Sequence of chain 1.U:
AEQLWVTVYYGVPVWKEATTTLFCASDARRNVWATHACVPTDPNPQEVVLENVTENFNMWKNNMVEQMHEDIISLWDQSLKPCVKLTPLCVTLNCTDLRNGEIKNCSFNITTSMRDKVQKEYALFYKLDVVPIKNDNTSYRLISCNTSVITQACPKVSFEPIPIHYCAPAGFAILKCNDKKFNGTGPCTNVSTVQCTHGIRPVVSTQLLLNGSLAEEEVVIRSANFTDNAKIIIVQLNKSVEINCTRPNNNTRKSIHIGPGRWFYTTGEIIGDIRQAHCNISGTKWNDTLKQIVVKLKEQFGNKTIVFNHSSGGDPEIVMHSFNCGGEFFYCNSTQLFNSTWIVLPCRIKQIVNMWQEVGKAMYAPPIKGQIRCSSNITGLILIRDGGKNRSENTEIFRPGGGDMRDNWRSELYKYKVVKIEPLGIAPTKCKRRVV

Binding-site contacts:
Ligand atom O6 contacts residue ALA88 of chain 1.W at 3.5 Å.
Ligand atom O5 contacts residue ASN250 of chain 1.U at 2.3 Å (h-bond).
Ligand atom O7 contacts residue ARG91 of chain 1.W at 4.0 Å.
Ligand atom C5 contacts residue ASN238 of chain 1.U at 4.4 Å.
Ligand atom C8 contacts residue ASN93 of chain 1.W at 3.4 Å.
Ligand atom C8 contacts residue GLY72 of chain 1.W at 4.5 Å.
Ligand atom O5 contacts residue ASN238 of chain 1.U at 3.4 Å.
Ligand atom O3 contacts residue ARG104 of chain 1.W at 3.5 Å (salt-bridge).
Ligand atom C8 contacts residue ARG91 of chain 1.W at 3.7 Å.
Ligand atom N2 contacts residue HIS73 of chain 1.W at 4.1 Å.
Ligand atom C2 contacts residue ASN250 of chain 1.U at 2.4 Å.
Ligand atom C6 contacts residue ASN250 of chain 1.U at 4.5 Å.
Ligand atom O4 contacts residue ARG104 of chain 1.W at 4.5 Å.
Ligand atom C5 contacts residue ASN250 of chain 1.U at 3.6 Å.
Ligand atom O6 contacts residue ASN238 of chain 1.U at 3.2 Å (h-bond).
Ligand atom C6 contacts residue ASN238 of chain 1.U at 3.5 Å.
Ligand atom C4 contacts residue ASN250 of chain 1.U at 4.2 Å.
Ligand atom C8 contacts residue VAL90 of chain 1.U at 4.4 Å (hydrophobic).
Ligand atom C1 contacts residue HIS73 of chain 1.W at 4.0 Å.
Ligand atom C7 contacts residue ARG91 of chain 1.W at 4.0 Å.
Ligand atom O7 contacts residue GLN75 of chain 1.W at 4.2 Å.
Ligand atom C7 contacts residue ASN250 of chain 1.U at 3.5 Å.
Ligand atom N2 contacts residue ASN250 of chain 1.U at 2.9 Å (h-bond).
Ligand atom C8 contacts residue HIS73 of chain 1.W at 4.3 Å.
Ligand atom O7 contacts residue ASN250 of chain 1.U at 3.6 Å (h-bond).
Ligand atom C1 contacts residue ASN238 of chain 1.U at 4.3 Å.
Ligand atom C3 contacts residue ASN250 of chain 1.U at 3.8 Å.
Ligand atom C8 contacts residue GLU88 of chain 1.U at 4.2 Å.
Ligand atom C1 contacts residue ASN250 of chain 1.U at 1.4 Å.
Ligand atom C6 contacts residue GLU88 of chain 1.U at 4.1 Å.

Sequence of chain 1.W:
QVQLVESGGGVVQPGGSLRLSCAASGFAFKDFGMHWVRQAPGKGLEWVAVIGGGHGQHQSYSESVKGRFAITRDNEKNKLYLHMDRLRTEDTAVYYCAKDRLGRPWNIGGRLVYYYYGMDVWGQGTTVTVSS

A protein and the small-molecule ligand that binds it are described below.
Small molecule (SMILES): CC(=O)N[C@H]1[C@H](O[C@H]2[C@H](O)[C@@H](NC(C)=O)CO[C@@H]2CO)O[C@H](CO)[C@@H](O[C@@H]2O[C@H](CO[C@H]3O[C@H](CO)[C@@H](O)[C@H](O)[C@@H]3O)[C@@H](O)[C@H](O[C@H]3O[C@H](CO)[C@@H](O)[C@H](O)[C@@H]3O[C@H]3O[C@H](CO)[C@@H](O)[C@H](O)[C@@H]3O)[C@@H]2O)[C@@H]1O